The protein below binds the small molecule below.
Small molecule (SMILES): C=CC1=C(C)[C@@H](Cc2[nH]c(/C=C3\N=C(/C=C4\NC(=O)[C@H](C)[C@H]4CC)C(C)=C3CCC(=O)O)c(/C=C/C(=O)O)c2C)NC1=O

Binding-site contacts:
Ligand atom CMB contacts residue PRO155 of chain 1.O at 3.3 Å (hydrophobic).
Ligand atom C1D contacts residue ASN36 of chain 1.O at 3.4 Å.
Ligand atom C2B contacts residue PRO155 of chain 1.O at 3.5 Å (hydrophobic).
Ligand atom CBC contacts residue ASN36 of chain 1.O at 3.5 Å.
Ligand atom C3D contacts residue LEU39 of chain 1.O at 3.6 Å (hydrophobic).
Ligand atom OA contacts residue GLY157 of chain 1.O at 2.9 Å (h-bond).
Ligand atom NA contacts residue GLY157 of chain 1.O at 3.6 Å (h-bond).
Ligand atom CMC contacts residue ARG17 of chain 1.P at 3.5 Å.
Ligand atom OA contacts residue GLN156 of chain 1.O at 3.4 Å.
Ligand atom C2A contacts residue VAL143 of chain 1.O at 3.5 Å (hydrophobic).
Ligand atom CMB contacts residue GLY157 of chain 1.O at 3.5 Å.
Ligand atom CAA contacts residue VAL143 of chain 1.O at 3.5 Å (hydrophobic).
Ligand atom C4A contacts residue CYS159 of chain 1.O at 3.1 Å (hydrophobic).
Ligand atom OD contacts residue LYS29 of chain 1.O at 3.1 Å (salt-bridge).
Ligand atom CMD contacts residue ASP40 of chain 1.O at 3.1 Å.
Ligand atom C1C contacts residue ASN36 of chain 1.O at 3.6 Å.
Ligand atom CBA contacts residue CYS159 of chain 1.O at 2.9 Å (hydrophobic).
Ligand atom O2B contacts residue LYS37 of chain 1.O at 3.3 Å.
Ligand atom CMA contacts residue VAL143 of chain 1.O at 3.5 Å (hydrophobic).
Ligand atom CHC contacts residue ASP40 of chain 1.O at 3.5 Å.
Ligand atom NA contacts residue PRO155 of chain 1.O at 2.6 Å (h-bond).
Ligand atom NB contacts residue ASP40 of chain 1.O at 2.7 Å (salt-bridge).
Ligand atom ND contacts residue ASN36 of chain 1.O at 3.0 Å (h-bond).
Ligand atom NC contacts residue ASP40 of chain 1.O at 2.7 Å (salt-bridge).
Ligand atom C4D contacts residue LEU39 of chain 1.O at 3.4 Å (hydrophobic).
Ligand atom CHA contacts residue ASP40 of chain 1.O at 3.5 Å.
Ligand atom C1A contacts residue GLY157 of chain 1.O at 3.5 Å.
Ligand atom C1A contacts residue PRO155 of chain 1.O at 3.5 Å (hydrophobic).
Ligand atom OD contacts residue LEU39 of chain 1.O at 3.4 Å.
Ligand atom C3C contacts residue ASN36 of chain 1.O at 3.6 Å.
Ligand atom OD contacts residue MET40 of chain 1.P at 3.4 Å.
Ligand atom C2A contacts residue CYS159 of chain 1.O at 3.2 Å (hydrophobic).
Ligand atom C3A contacts residue CYS159 of chain 1.O at 2.7 Å (hydrophobic).
Ligand atom C4D contacts residue MET40 of chain 1.P at 3.6 Å (hydrophobic).
Ligand atom OA contacts residue PRO155 of chain 1.O at 3.6 Å (h-bond).
Ligand atom CBA contacts residue LYS37 of chain 1.O at 3.3 Å.
Ligand atom CAC contacts residue ASN36 of chain 1.O at 3.6 Å.
Ligand atom CAA contacts residue CYS159 of chain 1.O at 1.8 Å (hydrophobic).
Ligand atom C1B contacts residue ASP40 of chain 1.O at 3.5 Å.
Ligand atom C4C contacts residue ASP40 of chain 1.O at 3.5 Å.

Sequence of chain 1.P:
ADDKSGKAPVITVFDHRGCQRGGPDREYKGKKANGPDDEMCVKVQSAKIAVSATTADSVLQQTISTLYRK

Sequence of chain 1.O:
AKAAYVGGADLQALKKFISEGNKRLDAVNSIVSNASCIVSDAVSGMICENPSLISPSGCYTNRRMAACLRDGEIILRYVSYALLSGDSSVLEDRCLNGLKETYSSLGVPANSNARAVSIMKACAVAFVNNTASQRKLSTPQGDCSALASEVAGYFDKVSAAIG